Binding-site contacts:
Ligand atom O4' contacts residue LYS143 of chain 9.D at 4.1 Å.
Ligand atom C2 contacts residue TRP47 of chain 9.D at 4.2 Å (hydrophobic).
Ligand atom C5' contacts residue VAL178 of chain 9.E at 4.5 Å (hydrophobic).
Ligand atom C4 contacts residue TRP47 of chain 9.D at 3.9 Å (hydrophobic).
Ligand atom OP2 contacts residue GLY49 of chain 9.E at 4.2 Å.
Ligand atom N9 contacts residue TRP47 of chain 9.D at 3.9 Å.
Ligand atom OP2 contacts residue VAL178 of chain 9.E at 4.5 Å.
Ligand atom C8 contacts residue TRP47 of chain 9.D at 3.8 Å (hydrophobic).
Ligand atom N1 contacts residue THR48 of chain 9.D at 4.0 Å.
Ligand atom C1' contacts residue TRP47 of chain 9.D at 4.3 Å (hydrophobic).
Ligand atom O4' contacts residue TRP47 of chain 9.D at 4.1 Å.
Ligand atom C6 contacts residue THR48 of chain 9.D at 4.2 Å.
Ligand atom C6 contacts residue TRP47 of chain 9.D at 3.9 Å (hydrophobic).
Ligand atom N1 contacts residue TRP47 of chain 9.D at 4.3 Å.
Ligand atom N6 contacts residue THR48 of chain 9.D at 3.3 Å (h-bond).
Ligand atom N7 contacts residue TRP47 of chain 9.D at 3.7 Å.
Ligand atom N6 contacts residue TRP47 of chain 9.D at 3.8 Å.
Ligand atom C5 contacts residue TRP47 of chain 9.D at 3.8 Å (hydrophobic).
Ligand atom N6 contacts residue TYR50 of chain 9.D at 4.2 Å.
Ligand atom N3 contacts residue TRP47 of chain 9.D at 4.1 Å.

A small-molecule ligand and the protein it binds are described below.
Small molecule (SMILES): Nc1ncnc2c1ncn2[C@@H]1O[C@H](COO[C@@H]2C[C@@H](CO[P](=O)(O)O[C@H]3[C@@H](O)[C@H](n4cnc5c(N)ncnc54)O[C@@H]3COP(=O)=O)O[C@H]2n2ccc(=O)[nH]c2=O)[C@@H](OOP(O)OC[C@H]2O[C@@H](n3ccc(=O)[nH]c3=O)[C@H](O)[C@@H]2O)[C@H]1O.Op1oo1

Sequence of chain 9.D:
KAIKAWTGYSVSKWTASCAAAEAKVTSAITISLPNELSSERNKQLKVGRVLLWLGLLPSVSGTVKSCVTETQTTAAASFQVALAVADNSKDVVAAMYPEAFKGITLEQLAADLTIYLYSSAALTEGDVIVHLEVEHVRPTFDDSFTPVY

Sequence of chain 9.E:
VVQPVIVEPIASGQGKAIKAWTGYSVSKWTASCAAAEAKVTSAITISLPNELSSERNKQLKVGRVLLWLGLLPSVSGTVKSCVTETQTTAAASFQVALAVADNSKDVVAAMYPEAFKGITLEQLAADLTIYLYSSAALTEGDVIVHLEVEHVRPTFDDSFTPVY